Binding-site contacts:
Ligand atom CAL contacts residue ILE111 of chain 2.A at 3.7 Å (hydrophobic).
Ligand atom NAU contacts residue PHE155 of chain 2.A at 3.7 Å.
Ligand atom CAZ contacts residue TRP203 of chain 2.A at 3.5 Å (hydrophobic).
Ligand atom CAS contacts residue TYR201 of chain 2.A at 3.5 Å (hydrophobic).
Ligand atom CAY contacts residue ASP112 of chain 2.A at 3.8 Å.
Ligand atom CAP contacts residue ILE111 of chain 2.A at 3.8 Å (hydrophobic).
Ligand atom CAS contacts residue TRP203 of chain 2.A at 3.8 Å (hydrophobic).
Ligand atom CAH contacts residue ASN228 of chain 2.A at 3.4 Å.
Ligand atom CAG contacts residue GLN202 of chain 2.A at 3.3 Å.
Ligand atom CAG contacts residue TRP203 of chain 2.A at 3.7 Å (hydrophobic).
Ligand atom OAX contacts residue MET195 of chain 2.A at 3.6 Å.
Ligand atom CAA contacts residue TYR153 of chain 2.A at 3.5 Å (hydrophobic).
Ligand atom CAN contacts residue PHE155 of chain 2.A at 3.8 Å (hydrophobic).
Ligand atom OAX contacts residue ILE111 of chain 2.A at 3.5 Å.
Ligand atom NAC contacts residue ASP112 of chain 2.A at 2.5 Å (salt-bridge).
Ligand atom CAT contacts residue TRP203 of chain 2.A at 3.6 Å (hydrophobic).
Ligand atom CAA contacts residue SER178 of chain 2.A at 3.5 Å.
Ligand atom OAD contacts residue ALA275 of chain 2.A at 3.2 Å.
Ligand atom CAA contacts residue VAL179 of chain 2.A at 3.2 Å (hydrophobic).
Ligand atom CAO contacts residue ILE111 of chain 2.A at 3.8 Å (hydrophobic).
Ligand atom OAE contacts residue ASP112 of chain 2.A at 3.6 Å.
Ligand atom OAE contacts residue ILE113 of chain 2.A at 3.3 Å (h-bond).
Ligand atom CBC contacts residue TRP203 of chain 2.A at 3.6 Å (hydrophobic).
Ligand atom CAH contacts residue GLN202 of chain 2.A at 3.2 Å.
Ligand atom CAN contacts residue PRO177 of chain 2.A at 3.4 Å (hydrophobic).
Ligand atom CAL contacts residue PHE155 of chain 2.A at 3.6 Å (hydrophobic).
Ligand atom CBB contacts residue ILE111 of chain 2.A at 3.6 Å (hydrophobic).
Ligand atom NBG contacts residue TRP203 of chain 2.A at 3.3 Å.
Ligand atom CAH contacts residue TRP203 of chain 2.A at 3.5 Å (hydrophobic).
Ligand atom CAK contacts residue PHE135 of chain 2.A at 3.6 Å (hydrophobic).
Ligand atom CAJ contacts residue PHE155 of chain 2.A at 3.7 Å (hydrophobic).
Ligand atom CBC contacts residue ASN228 of chain 2.A at 3.8 Å.
Ligand atom CAI contacts residue PHE135 of chain 2.A at 3.7 Å (hydrophobic).
Ligand atom CAA contacts residue PRO177 of chain 2.A at 3.5 Å (hydrophobic).
Ligand atom CAY contacts residue THR114 of chain 2.A at 3.8 Å.
Ligand atom CAG contacts residue ASN228 of chain 2.A at 3.6 Å.
Ligand atom NAC contacts residue THR114 of chain 2.A at 3.3 Å (h-bond).
Ligand atom CAF contacts residue PHE137 of chain 2.A at 3.8 Å (hydrophobic).
Ligand atom OAD contacts residue LYS274 of chain 2.A at 3.0 Å (salt-bridge).
Ligand atom CAT contacts residue ASN228 of chain 2.A at 3.5 Å.

Sequence of chain 2.C:
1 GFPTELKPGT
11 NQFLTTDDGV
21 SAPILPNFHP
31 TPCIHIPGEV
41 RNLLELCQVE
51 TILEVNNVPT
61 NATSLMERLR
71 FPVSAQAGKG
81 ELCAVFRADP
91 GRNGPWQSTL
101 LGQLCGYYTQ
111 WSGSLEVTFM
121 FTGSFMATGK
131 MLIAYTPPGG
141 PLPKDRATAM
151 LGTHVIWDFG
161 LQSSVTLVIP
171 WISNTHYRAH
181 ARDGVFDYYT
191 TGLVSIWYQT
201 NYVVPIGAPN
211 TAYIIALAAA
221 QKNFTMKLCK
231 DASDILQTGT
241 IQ

Sequence of chain 2.A:
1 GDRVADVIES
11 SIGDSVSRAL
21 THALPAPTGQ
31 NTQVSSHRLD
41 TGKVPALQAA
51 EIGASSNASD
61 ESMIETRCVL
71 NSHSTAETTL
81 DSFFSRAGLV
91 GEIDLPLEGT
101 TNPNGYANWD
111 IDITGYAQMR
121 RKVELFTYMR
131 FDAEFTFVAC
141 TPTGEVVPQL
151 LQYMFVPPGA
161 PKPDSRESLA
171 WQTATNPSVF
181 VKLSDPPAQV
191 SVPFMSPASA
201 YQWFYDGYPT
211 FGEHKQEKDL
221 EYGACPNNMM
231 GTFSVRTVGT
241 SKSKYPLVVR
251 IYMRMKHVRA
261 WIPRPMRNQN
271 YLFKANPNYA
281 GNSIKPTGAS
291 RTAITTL

Sequence of chain 3.C:
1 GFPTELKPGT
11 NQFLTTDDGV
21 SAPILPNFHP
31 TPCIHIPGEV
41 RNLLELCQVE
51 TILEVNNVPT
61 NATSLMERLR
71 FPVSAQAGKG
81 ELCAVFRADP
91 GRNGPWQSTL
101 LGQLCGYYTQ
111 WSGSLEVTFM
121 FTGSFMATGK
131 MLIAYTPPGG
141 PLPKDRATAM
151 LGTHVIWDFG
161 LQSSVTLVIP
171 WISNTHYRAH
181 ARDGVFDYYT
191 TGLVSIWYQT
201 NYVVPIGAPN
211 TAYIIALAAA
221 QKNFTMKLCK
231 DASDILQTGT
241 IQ

A protein and the small-molecule ligand that binds it are described below.
Small molecule (SMILES): CCO/N=C/c1ccc(OCC[C@@H](C)CCN2CCN(c3ccnc(C(N)=O)c3)C2=O)cc1